Sequence of chain 1.B:
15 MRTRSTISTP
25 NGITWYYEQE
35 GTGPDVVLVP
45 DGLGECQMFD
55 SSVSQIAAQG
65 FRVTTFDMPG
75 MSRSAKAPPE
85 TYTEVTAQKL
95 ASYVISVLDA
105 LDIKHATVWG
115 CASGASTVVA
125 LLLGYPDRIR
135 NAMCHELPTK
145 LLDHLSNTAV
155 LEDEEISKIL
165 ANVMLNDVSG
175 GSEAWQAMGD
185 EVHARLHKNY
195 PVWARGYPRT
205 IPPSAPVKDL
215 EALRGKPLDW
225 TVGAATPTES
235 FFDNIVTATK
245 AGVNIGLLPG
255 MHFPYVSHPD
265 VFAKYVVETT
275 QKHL

Binding-site contacts:
Ligand atom O12 contacts residue ASP45 of chain 1.B at 4.0 Å.
Ligand atom O10 contacts residue HIS256 of chain 1.B at 3.3 Å (h-bond).
Ligand atom O4 contacts residue ILE205 of chain 1.B at 3.9 Å.
Ligand atom C10 contacts residue HIS256 of chain 1.B at 3.7 Å.
Ligand atom C12 contacts residue HIS256 of chain 1.B at 3.9 Å.
Ligand atom O12 contacts residue ALA116 of chain 1.B at 3.2 Å.
Ligand atom C9P contacts residue MET168 of chain 1.B at 3.4 Å (hydrophobic).
Ligand atom C12 contacts residue GLY46 of chain 1.B at 4.0 Å.
Ligand atom C5P contacts residue VAL172 of chain 1.B at 4.0 Å (hydrophobic).
Ligand atom C8P contacts residue HIS256 of chain 1.B at 3.5 Å.
Ligand atom O10 contacts residue TRP197 of chain 1.B at 3.9 Å.
Ligand atom O6P contacts residue LEU149 of chain 1.B at 3.9 Å.
Ligand atom C5 contacts residue PRO142 of chain 1.B at 3.6 Å (hydrophobic).
Ligand atom O2 contacts residue SER117 of chain 1.B at 3.1 Å (h-bond).
Ligand atom O6P contacts residue VAL167 of chain 1.B at 4.0 Å.
Ligand atom O2 contacts residue TYR201 of chain 1.B at 3.3 Å.
Ligand atom C11 contacts residue TRP197 of chain 1.B at 3.5 Å (hydrophobic).
Ligand atom C1 contacts residue ALA116 of chain 1.B at 3.7 Å (hydrophobic).
Ligand atom C12 contacts residue TRP197 of chain 1.B at 3.8 Å (hydrophobic).
Ligand atom C3P contacts residue PHE235 of chain 1.B at 3.9 Å (hydrophobic).
Ligand atom C4 contacts residue PRO142 of chain 1.B at 3.8 Å (hydrophobic).
Ligand atom C1 contacts residue TRP197 of chain 1.B at 3.6 Å (hydrophobic).
Ligand atom O2 contacts residue TRP197 of chain 1.B at 2.9 Å (h-bond).
Ligand atom O12 contacts residue TRP197 of chain 1.B at 3.7 Å.
Ligand atom O12 contacts residue GLY46 of chain 1.B at 2.8 Å (h-bond).
Ligand atom C1P contacts residue HIS256 of chain 1.B at 3.8 Å.
Ligand atom O4 contacts residue PRO142 of chain 1.B at 3.8 Å.
Ligand atom O2 contacts residue GLY46 of chain 1.B at 3.7 Å.
Ligand atom O10 contacts residue ALA116 of chain 1.B at 3.9 Å.
Ligand atom C12 contacts residue ALA116 of chain 1.B at 3.2 Å (hydrophobic).
Ligand atom C7P contacts residue MET168 of chain 1.B at 3.3 Å (hydrophobic).
Ligand atom O4 contacts residue PRO206 of chain 1.B at 3.3 Å.
Ligand atom C11 contacts residue GLY46 of chain 1.B at 3.8 Å.
Ligand atom C2 contacts residue TRP197 of chain 1.B at 3.5 Å (hydrophobic).
Ligand atom C6 contacts residue TRP197 of chain 1.B at 4.0 Å (hydrophobic).
Ligand atom O12 contacts residue SER117 of chain 1.B at 3.6 Å.
Ligand atom C8P contacts residue MET168 of chain 1.B at 3.6 Å (hydrophobic).
Ligand atom C3 contacts residue ILE205 of chain 1.B at 3.6 Å (hydrophobic).
Ligand atom O4 contacts residue PRO202 of chain 1.B at 3.8 Å.
Ligand atom C11 contacts residue LEU47 of chain 1.B at 3.6 Å (hydrophobic).

This small molecule binds to this protein.
Small molecule (SMILES): C[C@H]1CCCC(=O)CCC/C=C/c2cc(O)cc(O)c2C(=O)O1